The protein below binds the small molecule below.
Small molecule (SMILES): CC(=O)N[C@@H]1[C@@H](O)[C@H](O)[C@@H](CO)O[C@H]1O

Binding-site contacts:
Ligand atom N2 contacts residue PHE441 of chain 1.B at 4.0 Å.
Ligand atom C8 contacts residue THR450 of chain 1.B at 4.3 Å.
Ligand atom C5 contacts residue ASN438 of chain 1.B at 3.7 Å.
Ligand atom O5 contacts residue ASN438 of chain 1.B at 2.4 Å (h-bond).
Ligand atom C5 contacts residue PRO448 of chain 1.B at 3.9 Å (hydrophobic).
Ligand atom C5 contacts residue PHE441 of chain 1.B at 3.7 Å (hydrophobic).
Ligand atom O5 contacts residue PRO448 of chain 1.B at 3.3 Å.
Ligand atom C3 contacts residue ASN438 of chain 1.B at 3.8 Å.
Ligand atom C7 contacts residue TYR449 of chain 1.B at 4.3 Å (hydrophobic).
Ligand atom C4 contacts residue PHE441 of chain 1.B at 4.1 Å (hydrophobic).
Ligand atom C4 contacts residue PRO448 of chain 1.B at 4.1 Å (hydrophobic).
Ligand atom C6 contacts residue LEU446 of chain 1.B at 3.6 Å (hydrophobic).
Ligand atom O6 contacts residue SER442 of chain 1.B at 4.3 Å.
Ligand atom C4 contacts residue ASN438 of chain 1.B at 4.2 Å.
Ligand atom O7 contacts residue THR450 of chain 1.B at 4.1 Å.
Ligand atom C2 contacts residue ASN438 of chain 1.B at 2.4 Å.
Ligand atom C1 contacts residue TYR449 of chain 1.B at 4.5 Å (hydrophobic).
Ligand atom C5 contacts residue SER442 of chain 1.B at 3.3 Å.
Ligand atom C1 contacts residue PRO448 of chain 1.B at 4.2 Å (hydrophobic).
Ligand atom O7 contacts residue ASN438 of chain 1.B at 4.3 Å.
Ligand atom C1 contacts residue PHE441 of chain 1.B at 3.5 Å (hydrophobic).
Ligand atom N2 contacts residue ASN438 of chain 1.B at 2.9 Å (h-bond).
Ligand atom C2 contacts residue PHE441 of chain 1.B at 3.8 Å (hydrophobic).
Ligand atom C8 contacts residue ASN438 of chain 1.B at 3.6 Å.
Ligand atom O5 contacts residue SER442 of chain 1.B at 3.9 Å.
Ligand atom C7 contacts residue THR450 of chain 1.B at 4.0 Å.
Ligand atom O6 contacts residue LEU446 of chain 1.B at 3.8 Å.
Ligand atom C6 contacts residue SER442 of chain 1.B at 3.2 Å.
Ligand atom C6 contacts residue PRO448 of chain 1.B at 3.6 Å (hydrophobic).
Ligand atom C7 contacts residue ASN438 of chain 1.B at 3.4 Å.
Ligand atom O6 contacts residue PRO448 of chain 1.B at 3.4 Å.
Ligand atom C8 contacts residue TYR449 of chain 1.B at 3.5 Å (hydrophobic).
Ligand atom C3 contacts residue PHE441 of chain 1.B at 3.5 Å (hydrophobic).
Ligand atom O4 contacts residue PHE441 of chain 1.B at 4.1 Å.
Ligand atom C2 contacts residue PRO448 of chain 1.B at 4.4 Å (hydrophobic).
Ligand atom O5 contacts residue PHE441 of chain 1.B at 4.0 Å.
Ligand atom N2 contacts residue THR450 of chain 1.B at 4.5 Å.
Ligand atom C1 contacts residue ASN438 of chain 1.B at 1.4 Å.

Sequence of chain 1.B:
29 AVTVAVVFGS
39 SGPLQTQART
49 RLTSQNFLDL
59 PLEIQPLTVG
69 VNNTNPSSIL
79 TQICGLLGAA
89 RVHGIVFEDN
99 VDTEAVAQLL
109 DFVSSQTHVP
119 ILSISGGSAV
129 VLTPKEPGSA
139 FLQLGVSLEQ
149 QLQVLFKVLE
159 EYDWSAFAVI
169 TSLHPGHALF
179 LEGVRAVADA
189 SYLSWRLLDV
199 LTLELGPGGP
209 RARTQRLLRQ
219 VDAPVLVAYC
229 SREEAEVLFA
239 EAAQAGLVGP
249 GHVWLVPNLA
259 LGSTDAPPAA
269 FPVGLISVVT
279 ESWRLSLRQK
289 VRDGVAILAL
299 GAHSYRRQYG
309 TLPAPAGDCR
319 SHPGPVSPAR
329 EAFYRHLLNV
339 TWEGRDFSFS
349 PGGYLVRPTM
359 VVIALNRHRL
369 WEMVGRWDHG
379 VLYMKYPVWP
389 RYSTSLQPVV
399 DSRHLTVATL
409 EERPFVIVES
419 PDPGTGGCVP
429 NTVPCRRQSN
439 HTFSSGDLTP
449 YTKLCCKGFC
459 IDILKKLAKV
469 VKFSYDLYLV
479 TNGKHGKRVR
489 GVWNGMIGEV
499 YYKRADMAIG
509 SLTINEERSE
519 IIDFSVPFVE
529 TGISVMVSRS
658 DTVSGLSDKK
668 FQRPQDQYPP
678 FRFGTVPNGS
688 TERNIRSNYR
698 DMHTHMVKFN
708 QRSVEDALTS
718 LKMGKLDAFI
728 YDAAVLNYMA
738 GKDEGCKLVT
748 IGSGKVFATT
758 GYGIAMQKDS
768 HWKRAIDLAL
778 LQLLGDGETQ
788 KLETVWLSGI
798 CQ